This protein binds this small molecule.
Small molecule (SMILES): CC(=O)N[C@@H]1[C@@H](O)[C@H](O)[C@@H](CO)O[C@H]1O

Sequence of chain 1.C:
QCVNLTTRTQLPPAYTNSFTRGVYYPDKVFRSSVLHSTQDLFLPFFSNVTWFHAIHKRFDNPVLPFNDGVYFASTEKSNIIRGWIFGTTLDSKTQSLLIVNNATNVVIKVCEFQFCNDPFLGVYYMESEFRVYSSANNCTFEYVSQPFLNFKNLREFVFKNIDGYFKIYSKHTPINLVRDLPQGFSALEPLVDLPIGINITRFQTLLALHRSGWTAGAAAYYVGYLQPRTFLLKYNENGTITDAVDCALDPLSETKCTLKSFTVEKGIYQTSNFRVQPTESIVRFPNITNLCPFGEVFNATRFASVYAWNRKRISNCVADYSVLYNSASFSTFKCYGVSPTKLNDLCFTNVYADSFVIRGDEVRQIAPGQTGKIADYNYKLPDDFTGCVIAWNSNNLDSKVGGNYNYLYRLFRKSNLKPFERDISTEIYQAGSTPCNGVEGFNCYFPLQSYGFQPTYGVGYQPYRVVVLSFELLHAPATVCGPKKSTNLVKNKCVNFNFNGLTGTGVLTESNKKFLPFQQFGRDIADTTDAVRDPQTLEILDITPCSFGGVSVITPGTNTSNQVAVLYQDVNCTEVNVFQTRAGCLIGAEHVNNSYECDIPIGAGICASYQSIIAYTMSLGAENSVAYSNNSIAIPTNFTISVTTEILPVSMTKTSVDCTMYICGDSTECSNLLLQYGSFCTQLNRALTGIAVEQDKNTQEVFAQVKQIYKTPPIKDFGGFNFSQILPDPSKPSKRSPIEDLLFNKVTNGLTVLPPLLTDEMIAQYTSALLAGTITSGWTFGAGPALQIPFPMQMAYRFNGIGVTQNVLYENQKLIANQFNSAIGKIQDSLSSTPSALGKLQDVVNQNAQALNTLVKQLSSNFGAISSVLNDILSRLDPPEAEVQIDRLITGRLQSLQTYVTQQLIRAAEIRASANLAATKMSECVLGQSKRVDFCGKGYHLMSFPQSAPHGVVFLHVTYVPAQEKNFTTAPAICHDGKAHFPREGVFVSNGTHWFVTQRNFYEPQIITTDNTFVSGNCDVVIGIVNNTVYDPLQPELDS

Binding-site contacts:
Ligand atom C8 contacts residue ASN460 of chain 1.B at 4.0 Å.
Ligand atom O6 contacts residue THR236 of chain 1.C at 3.1 Å (h-bond).
Ligand atom O7 contacts residue ASN234 of chain 1.C at 4.4 Å.
Ligand atom O5 contacts residue ASN234 of chain 1.C at 2.3 Å (h-bond).
Ligand atom N2 contacts residue ASN234 of chain 1.C at 2.9 Å (h-bond).
Ligand atom C5 contacts residue ASN234 of chain 1.C at 3.7 Å.
Ligand atom C7 contacts residue SER459 of chain 1.B at 4.4 Å.
Ligand atom C1 contacts residue THR236 of chain 1.C at 4.1 Å.
Ligand atom O6 contacts residue ASN234 of chain 1.C at 4.5 Å.
Ligand atom C7 contacts residue GLU465 of chain 1.B at 4.2 Å.
Ligand atom C6 contacts residue THR236 of chain 1.C at 4.0 Å.
Ligand atom C8 contacts residue LYS462 of chain 1.B at 3.9 Å.
Ligand atom O6 contacts residue THR108 of chain 1.C at 3.5 Å.
Ligand atom O7 contacts residue ARG457 of chain 1.B at 3.6 Å (salt-bridge).
Ligand atom C8 contacts residue GLU465 of chain 1.B at 3.6 Å.
Ligand atom C4 contacts residue ASN234 of chain 1.C at 4.2 Å.
Ligand atom O7 contacts residue SER459 of chain 1.B at 3.6 Å (h-bond).
Ligand atom C1 contacts residue ASN234 of chain 1.C at 1.4 Å.
Ligand atom O7 contacts residue GLU465 of chain 1.B at 4.5 Å.
Ligand atom C3 contacts residue ASN234 of chain 1.C at 3.8 Å.
Ligand atom C1 contacts residue THR108 of chain 1.C at 4.3 Å.
Ligand atom O5 contacts residue THR236 of chain 1.C at 3.7 Å.
Ligand atom O5 contacts residue THR108 of chain 1.C at 3.7 Å.
Ligand atom C2 contacts residue ASN234 of chain 1.C at 2.5 Å.
Ligand atom C7 contacts residue ASN234 of chain 1.C at 3.9 Å.
Ligand atom C7 contacts residue ARG457 of chain 1.B at 4.4 Å.
Ligand atom O3 contacts residue SER459 of chain 1.B at 4.5 Å.
Ligand atom C5 contacts residue THR236 of chain 1.C at 3.8 Å.

Sequence of chain 1.B:
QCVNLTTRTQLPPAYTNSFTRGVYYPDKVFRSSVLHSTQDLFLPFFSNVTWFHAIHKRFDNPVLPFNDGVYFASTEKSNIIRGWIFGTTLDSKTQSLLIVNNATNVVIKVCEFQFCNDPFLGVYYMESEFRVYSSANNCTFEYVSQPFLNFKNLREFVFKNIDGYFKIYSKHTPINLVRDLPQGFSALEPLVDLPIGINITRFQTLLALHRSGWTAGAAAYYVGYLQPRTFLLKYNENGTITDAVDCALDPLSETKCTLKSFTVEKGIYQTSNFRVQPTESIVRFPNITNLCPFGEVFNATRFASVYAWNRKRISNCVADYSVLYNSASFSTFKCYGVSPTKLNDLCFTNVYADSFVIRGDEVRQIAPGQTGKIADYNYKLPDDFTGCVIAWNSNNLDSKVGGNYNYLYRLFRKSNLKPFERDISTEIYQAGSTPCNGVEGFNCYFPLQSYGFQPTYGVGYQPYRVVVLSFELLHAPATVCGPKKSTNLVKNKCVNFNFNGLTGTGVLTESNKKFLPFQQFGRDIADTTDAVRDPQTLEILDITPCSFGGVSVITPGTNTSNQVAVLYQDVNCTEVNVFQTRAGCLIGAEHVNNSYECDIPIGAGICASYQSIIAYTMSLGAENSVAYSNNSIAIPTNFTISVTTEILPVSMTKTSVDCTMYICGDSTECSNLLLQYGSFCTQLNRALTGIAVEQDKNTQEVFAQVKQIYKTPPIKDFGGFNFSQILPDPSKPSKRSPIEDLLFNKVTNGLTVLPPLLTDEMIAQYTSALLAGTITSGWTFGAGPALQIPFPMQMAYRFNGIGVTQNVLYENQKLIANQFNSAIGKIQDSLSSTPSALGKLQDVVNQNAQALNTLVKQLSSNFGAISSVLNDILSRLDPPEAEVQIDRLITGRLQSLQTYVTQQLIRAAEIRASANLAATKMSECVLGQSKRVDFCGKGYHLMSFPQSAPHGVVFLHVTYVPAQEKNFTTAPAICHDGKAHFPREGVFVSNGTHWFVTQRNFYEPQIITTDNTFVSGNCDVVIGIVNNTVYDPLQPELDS